Sequence of chain 1.A:
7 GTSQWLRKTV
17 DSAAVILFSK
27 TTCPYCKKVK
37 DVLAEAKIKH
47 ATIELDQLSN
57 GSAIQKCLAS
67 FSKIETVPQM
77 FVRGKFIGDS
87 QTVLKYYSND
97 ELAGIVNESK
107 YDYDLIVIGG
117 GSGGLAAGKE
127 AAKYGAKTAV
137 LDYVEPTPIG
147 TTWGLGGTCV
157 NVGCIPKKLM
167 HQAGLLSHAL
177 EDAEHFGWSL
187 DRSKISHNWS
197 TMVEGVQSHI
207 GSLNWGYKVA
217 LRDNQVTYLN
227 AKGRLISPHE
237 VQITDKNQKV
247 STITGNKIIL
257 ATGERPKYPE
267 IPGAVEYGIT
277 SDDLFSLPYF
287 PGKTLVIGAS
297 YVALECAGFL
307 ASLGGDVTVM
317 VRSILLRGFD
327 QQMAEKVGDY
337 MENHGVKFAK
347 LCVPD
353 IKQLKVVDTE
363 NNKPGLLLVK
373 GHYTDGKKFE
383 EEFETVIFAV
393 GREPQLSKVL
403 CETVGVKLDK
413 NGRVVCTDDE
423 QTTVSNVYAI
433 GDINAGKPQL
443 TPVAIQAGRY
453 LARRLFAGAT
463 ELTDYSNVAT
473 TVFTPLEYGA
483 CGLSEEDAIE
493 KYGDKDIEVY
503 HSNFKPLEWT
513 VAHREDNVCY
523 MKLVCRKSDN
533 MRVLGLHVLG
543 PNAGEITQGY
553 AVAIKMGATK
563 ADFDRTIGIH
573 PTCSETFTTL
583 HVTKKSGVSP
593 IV

This protein binds this small molecule.
Small molecule (SMILES): COc1ccc2sc(N)nc2c1

Binding-site contacts:
Ligand atom N1 contacts residue ALA175 of chain 2.B at 4.0 Å.
Ligand atom C4 contacts residue LEU171 of chain 1.A at 4.1 Å (hydrophobic).
Ligand atom C7 contacts residue GLN168 of chain 2.B at 4.2 Å.
Ligand atom C2 contacts residue ALA175 of chain 1.A at 3.7 Å (hydrophobic).
Ligand atom C1 contacts residue HIS174 of chain 1.A at 3.6 Å.
Ligand atom N2 contacts residue GLN168 of chain 2.B at 4.2 Å.
Ligand atom C6 contacts residue LEU171 of chain 2.B at 4.5 Å (hydrophobic).
Ligand atom C2 contacts residue ASP178 of chain 1.A at 4.4 Å.
Ligand atom C7 contacts residue LEU172 of chain 2.B at 4.2 Å (hydrophobic).
Ligand atom C3 contacts residue ALA175 of chain 1.A at 3.7 Å (hydrophobic).
Ligand atom S1 contacts residue LEU172 of chain 1.A at 4.5 Å.
Ligand atom S1 contacts residue GLN168 of chain 1.A at 4.1 Å.
Ligand atom S1 contacts residue ALA175 of chain 2.B at 4.3 Å.
Ligand atom C4 contacts residue ALA175 of chain 1.A at 3.9 Å (hydrophobic).
Ligand atom C1 contacts residue ASP178 of chain 1.A at 3.0 Å.
Ligand atom C8 contacts residue LEU172 of chain 2.B at 3.7 Å (hydrophobic).
Ligand atom O1 contacts residue GLN168 of chain 2.B at 4.5 Å.
Ligand atom C5 contacts residue ALA175 of chain 1.A at 4.0 Å (hydrophobic).
Ligand atom C3 contacts residue LEU171 of chain 1.A at 3.9 Å (hydrophobic).
Ligand atom C8 contacts residue GLN168 of chain 2.B at 3.4 Å.
Ligand atom O1 contacts residue ASP178 of chain 1.A at 3.0 Å (salt-bridge).
Ligand atom C2 contacts residue GLN168 of chain 2.B at 4.3 Å.
Ligand atom C7 contacts residue ALA175 of chain 2.B at 4.5 Å (hydrophobic).
Ligand atom N1 contacts residue LEU171 of chain 2.B at 3.7 Å.
Ligand atom C6 contacts residue ALA175 of chain 2.B at 3.8 Å (hydrophobic).
Ligand atom O1 contacts residue HIS174 of chain 1.A at 4.3 Å.
Ligand atom C1 contacts residue ALA175 of chain 1.A at 3.7 Å (hydrophobic).
Ligand atom O1 contacts residue ALA175 of chain 1.A at 3.8 Å.
Ligand atom N2 contacts residue ALA175 of chain 2.B at 4.0 Å.
Ligand atom C7 contacts residue ALA175 of chain 1.A at 4.0 Å (hydrophobic).
Ligand atom N2 contacts residue LEU172 of chain 2.B at 4.1 Å.
Ligand atom C8 contacts residue ALA175 of chain 1.A at 3.9 Å (hydrophobic).

Sequence of chain 2.B:
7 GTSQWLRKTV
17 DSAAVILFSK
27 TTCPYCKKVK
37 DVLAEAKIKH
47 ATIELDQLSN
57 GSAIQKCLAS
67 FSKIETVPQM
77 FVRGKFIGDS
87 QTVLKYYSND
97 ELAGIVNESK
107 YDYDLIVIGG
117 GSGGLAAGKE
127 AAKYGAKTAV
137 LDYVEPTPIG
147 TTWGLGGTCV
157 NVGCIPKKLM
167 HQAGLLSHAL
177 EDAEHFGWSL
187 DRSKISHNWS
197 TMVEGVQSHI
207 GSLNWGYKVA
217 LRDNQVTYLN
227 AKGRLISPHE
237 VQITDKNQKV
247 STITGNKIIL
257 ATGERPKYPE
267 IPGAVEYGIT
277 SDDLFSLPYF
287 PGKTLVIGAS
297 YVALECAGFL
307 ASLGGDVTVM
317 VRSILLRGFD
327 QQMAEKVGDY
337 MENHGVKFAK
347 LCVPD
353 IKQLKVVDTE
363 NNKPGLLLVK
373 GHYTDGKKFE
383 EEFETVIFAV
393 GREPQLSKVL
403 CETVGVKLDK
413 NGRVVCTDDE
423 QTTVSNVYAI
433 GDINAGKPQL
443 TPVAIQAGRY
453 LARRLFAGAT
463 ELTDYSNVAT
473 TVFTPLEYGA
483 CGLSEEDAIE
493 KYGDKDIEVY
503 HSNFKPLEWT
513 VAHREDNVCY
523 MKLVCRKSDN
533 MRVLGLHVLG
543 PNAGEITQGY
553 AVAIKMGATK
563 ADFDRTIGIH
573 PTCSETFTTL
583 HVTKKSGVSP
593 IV